This protein binds this small molecule.
Small molecule (SMILES): CC(=O)N[C@@H]1[C@@H](O)[C@H](O)[C@@H](CO)O[C@H]1O

Sequence of chain 1.C:
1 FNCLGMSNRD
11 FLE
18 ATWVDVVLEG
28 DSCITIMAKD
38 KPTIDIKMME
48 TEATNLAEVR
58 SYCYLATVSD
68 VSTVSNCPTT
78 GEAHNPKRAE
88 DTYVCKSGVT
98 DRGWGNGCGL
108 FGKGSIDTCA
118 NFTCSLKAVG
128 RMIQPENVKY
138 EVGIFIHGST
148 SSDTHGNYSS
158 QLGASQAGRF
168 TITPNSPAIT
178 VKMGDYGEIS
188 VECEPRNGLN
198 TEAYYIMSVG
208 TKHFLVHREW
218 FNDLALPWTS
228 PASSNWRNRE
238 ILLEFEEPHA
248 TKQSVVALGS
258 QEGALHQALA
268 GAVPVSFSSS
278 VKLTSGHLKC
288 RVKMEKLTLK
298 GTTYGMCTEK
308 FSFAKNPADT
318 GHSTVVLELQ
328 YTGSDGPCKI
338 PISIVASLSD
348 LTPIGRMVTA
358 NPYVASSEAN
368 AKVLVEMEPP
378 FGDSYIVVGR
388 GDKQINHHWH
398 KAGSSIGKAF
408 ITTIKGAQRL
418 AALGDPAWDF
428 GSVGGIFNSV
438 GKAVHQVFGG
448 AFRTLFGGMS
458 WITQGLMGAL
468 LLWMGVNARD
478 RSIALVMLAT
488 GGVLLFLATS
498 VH

Binding-site contacts:
Ligand atom O5 contacts residue SER157 of chain 1.C at 3.8 Å.
Ligand atom C1 contacts residue SER157 of chain 1.C at 3.9 Å.
Ligand atom C2 contacts residue ASN154 of chain 1.C at 2.4 Å.
Ligand atom C4 contacts residue ASN154 of chain 1.C at 4.2 Å.
Ligand atom C7 contacts residue ASN154 of chain 1.C at 4.0 Å.
Ligand atom C8 contacts residue ASN154 of chain 1.C at 4.2 Å.
Ligand atom O5 contacts residue ASN154 of chain 1.C at 2.4 Å (h-bond).
Ligand atom N2 contacts residue ASN154 of chain 1.C at 2.9 Å (h-bond).
Ligand atom C3 contacts residue ASN154 of chain 1.C at 3.8 Å.
Ligand atom C1 contacts residue ASN154 of chain 1.C at 1.4 Å.
Ligand atom C5 contacts residue ASN154 of chain 1.C at 3.7 Å.